Sequence of chain 2.A:
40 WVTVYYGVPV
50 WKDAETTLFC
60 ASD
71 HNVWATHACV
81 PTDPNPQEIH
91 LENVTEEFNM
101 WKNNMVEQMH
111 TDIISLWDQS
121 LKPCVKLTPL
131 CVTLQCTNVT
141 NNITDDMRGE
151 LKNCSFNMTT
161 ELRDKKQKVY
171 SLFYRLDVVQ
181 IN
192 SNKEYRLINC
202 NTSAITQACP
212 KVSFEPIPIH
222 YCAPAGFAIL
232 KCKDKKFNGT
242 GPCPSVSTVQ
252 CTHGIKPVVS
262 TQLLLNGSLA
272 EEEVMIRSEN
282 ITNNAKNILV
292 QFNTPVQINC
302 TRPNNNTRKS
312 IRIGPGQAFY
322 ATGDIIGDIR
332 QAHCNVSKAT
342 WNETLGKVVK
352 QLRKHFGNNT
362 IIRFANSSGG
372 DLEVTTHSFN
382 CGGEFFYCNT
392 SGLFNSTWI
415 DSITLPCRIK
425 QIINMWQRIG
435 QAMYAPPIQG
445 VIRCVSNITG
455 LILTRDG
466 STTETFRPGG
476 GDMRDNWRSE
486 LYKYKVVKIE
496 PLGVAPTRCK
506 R

The protein below binds the small molecule below.
Small molecule (SMILES): CC(=O)N[C@@H]1[C@@H](O)[C@H](O)[C@@H](CO)O[C@H]1O

Binding-site contacts:
Ligand atom C3 contacts residue ASN142 of chain 2.A at 3.7 Å.
Ligand atom O7 contacts residue ASN141 of chain 2.A at 3.9 Å.
Ligand atom C5 contacts residue ASN142 of chain 2.A at 3.6 Å.
Ligand atom C7 contacts residue ASN141 of chain 2.A at 4.0 Å.
Ligand atom N2 contacts residue ASN142 of chain 2.A at 2.8 Å (h-bond).
Ligand atom C4 contacts residue ASN142 of chain 2.A at 4.1 Å.
Ligand atom O5 contacts residue ASN142 of chain 2.A at 2.4 Å (h-bond).
Ligand atom C7 contacts residue ASN142 of chain 2.A at 3.7 Å.
Ligand atom C2 contacts residue ASN142 of chain 2.A at 2.4 Å.
Ligand atom C1 contacts residue ASN142 of chain 2.A at 1.4 Å.
Ligand atom O7 contacts residue ASN142 of chain 2.A at 4.1 Å.
Ligand atom C8 contacts residue ASN141 of chain 2.A at 3.4 Å.
Ligand atom C8 contacts residue ASN142 of chain 2.A at 4.2 Å.